Sequence of chain 22.D:
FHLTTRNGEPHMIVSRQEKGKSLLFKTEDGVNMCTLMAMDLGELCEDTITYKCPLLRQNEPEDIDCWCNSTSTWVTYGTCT

This protein binds this small molecule.
Small molecule (SMILES): CC(=O)N[C@@H]1[C@@H](O)[C@H](O)[C@@H](CO)O[C@H]1O

Binding-site contacts:
Ligand atom C2 contacts residue VAL31 of chain 22.D at 4.0 Å (hydrophobic).
Ligand atom C6 contacts residue MET33 of chain 22.D at 3.5 Å (hydrophobic).
Ligand atom O1 contacts residue ASN69 of chain 22.D at 2.1 Å (h-bond).
Ligand atom C5 contacts residue VAL31 of chain 22.D at 4.2 Å (hydrophobic).
Ligand atom C6 contacts residue LEU24 of chain 22.D at 4.5 Å (hydrophobic).
Ligand atom O4 contacts residue VAL31 of chain 22.D at 3.3 Å.
Ligand atom O4 contacts residue NAG1 of chain 22.X at 3.0 Å.
Ligand atom C5 contacts residue ASN69 of chain 22.D at 3.7 Å.
Ligand atom C6 contacts residue NAG1 of chain 22.X at 4.3 Å.
Ligand atom O1 contacts residue VAL31 of chain 22.D at 3.4 Å (h-bond).
Ligand atom C1 contacts residue ASN69 of chain 22.D at 2.7 Å.
Ligand atom C3 contacts residue VAL31 of chain 22.D at 3.0 Å (hydrophobic).
Ligand atom C5 contacts residue MET33 of chain 22.D at 3.7 Å (hydrophobic).
Ligand atom O1 contacts residue SER70 of chain 22.D at 4.2 Å.
Ligand atom O6 contacts residue NAG1 of chain 22.X at 3.0 Å.
Ligand atom O5 contacts residue MET33 of chain 22.D at 4.2 Å.
Ligand atom C7 contacts residue ASN69 of chain 22.D at 3.8 Å.
Ligand atom C5 contacts residue NAG1 of chain 22.X at 4.4 Å.
Ligand atom O5 contacts residue ASN69 of chain 22.D at 2.8 Å (h-bond).
Ligand atom C2 contacts residue ASN69 of chain 22.D at 4.2 Å.
Ligand atom O3 contacts residue NAG1 of chain 22.X at 2.6 Å (h-bond).
Ligand atom C3 contacts residue NAG1 of chain 22.X at 3.7 Å.
Ligand atom C8 contacts residue ASN69 of chain 22.D at 3.4 Å.
Ligand atom C1 contacts residue VAL31 of chain 22.D at 4.3 Å (hydrophobic).
Ligand atom C8 contacts residue ARG57 of chain 22.D at 4.2 Å.
Ligand atom O7 contacts residue ASN69 of chain 22.D at 3.8 Å.
Ligand atom N2 contacts residue ASN69 of chain 22.D at 4.3 Å.
Ligand atom C4 contacts residue NAG1 of chain 22.X at 3.2 Å.
Ligand atom O1 contacts residue MET33 of chain 22.D at 3.9 Å.
Ligand atom C4 contacts residue VAL31 of chain 22.D at 3.8 Å (hydrophobic).
Ligand atom C6 contacts residue ASN69 of chain 22.D at 4.4 Å.
Ligand atom N2 contacts residue VAL31 of chain 22.D at 4.0 Å.
Ligand atom C7 contacts residue SER70 of chain 22.D at 4.4 Å.
Ligand atom O3 contacts residue VAL31 of chain 22.D at 3.6 Å.
Ligand atom C8 contacts residue SER70 of chain 22.D at 3.7 Å.